Sequence of chain 1.A:
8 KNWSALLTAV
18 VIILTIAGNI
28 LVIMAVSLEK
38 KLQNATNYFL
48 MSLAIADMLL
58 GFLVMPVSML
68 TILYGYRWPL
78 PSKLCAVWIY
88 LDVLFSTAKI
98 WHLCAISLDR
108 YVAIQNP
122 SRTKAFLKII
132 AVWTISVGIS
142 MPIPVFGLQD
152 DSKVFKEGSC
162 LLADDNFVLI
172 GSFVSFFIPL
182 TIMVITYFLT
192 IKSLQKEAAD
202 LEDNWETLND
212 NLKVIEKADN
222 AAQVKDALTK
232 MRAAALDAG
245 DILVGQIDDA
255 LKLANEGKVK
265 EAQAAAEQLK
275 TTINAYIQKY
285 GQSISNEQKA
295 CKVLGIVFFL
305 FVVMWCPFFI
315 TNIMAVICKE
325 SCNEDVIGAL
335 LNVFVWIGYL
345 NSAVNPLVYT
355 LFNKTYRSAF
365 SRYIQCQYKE

This small molecule binds to this protein.
Small molecule (SMILES): CC(C)CCC[C@@H](C)[C@H]1CC[C@H]2[C@@H]3CC=C4C[C@@H](O)CC[C@]4(C)[C@H]3CC[C@]12C

Binding-site contacts:
Ligand atom C17 contacts residue LEU56 of chain 1.A at 4.4 Å (hydrophobic).
Ligand atom C25 contacts residue OLC1 of chain 1.F at 4.0 Å.
Ligand atom C3 contacts residue MET48 of chain 1.A at 4.2 Å (hydrophobic).
Ligand atom O1 contacts residue MET48 of chain 1.A at 4.5 Å.
Ligand atom C24 contacts residue LEU56 of chain 1.A at 4.0 Å (hydrophobic).
Ligand atom C22 contacts residue LEU56 of chain 1.A at 4.0 Å (hydrophobic).
Ligand atom C27 contacts residue LEU88 of chain 1.A at 4.2 Å (hydrophobic).
Ligand atom C1 contacts residue ILE30 of chain 1.A at 4.0 Å (hydrophobic).
Ligand atom C5 contacts residue OLC1 of chain 1.F at 4.3 Å.
Ligand atom C3 contacts residue SER34 of chain 1.A at 4.1 Å.
Ligand atom C2 contacts residue ILE30 of chain 1.A at 4.2 Å (hydrophobic).
Ligand atom C20 contacts residue LEU56 of chain 1.A at 4.4 Å (hydrophobic).
Ligand atom C16 contacts residue OLC1 of chain 1.F at 3.8 Å.
Ligand atom C27 contacts residue LEU60 of chain 1.A at 4.1 Å (hydrophobic).
Ligand atom C7 contacts residue OLC1 of chain 1.F at 3.6 Å.
Ligand atom C27 contacts residue PHE92 of chain 1.A at 4.1 Å (hydrophobic).
Ligand atom C1 contacts residue ILE52 of chain 1.A at 4.3 Å (hydrophobic).
Ligand atom C24 contacts residue LEU60 of chain 1.A at 4.0 Å (hydrophobic).
Ligand atom C12 contacts residue MET55 of chain 1.A at 4.4 Å (hydrophobic).
Ligand atom C27 contacts residue OLC1 of chain 1.F at 3.5 Å.
Ligand atom C15 contacts residue OLC1 of chain 1.F at 4.2 Å.
Ligand atom C21 contacts residue LEU56 of chain 1.A at 3.6 Å (hydrophobic).
Ligand atom C2 contacts residue MET48 of chain 1.A at 4.3 Å (hydrophobic).
Ligand atom C9 contacts residue ILE52 of chain 1.A at 4.1 Å (hydrophobic).
Ligand atom C2 contacts residue SER34 of chain 1.A at 3.6 Å.
Ligand atom C12 contacts residue ILE52 of chain 1.A at 4.4 Å (hydrophobic).
Ligand atom C6 contacts residue OLC1 of chain 1.F at 3.9 Å.
Ligand atom O1 contacts residue SER34 of chain 1.A at 3.5 Å (h-bond).
Ligand atom C14 contacts residue OLC1 of chain 1.F at 4.5 Å.